Binding-site contacts:
Ligand atom C2 contacts residue PHE159 of chain 1.D at 3.8 Å (hydrophobic).
Ligand atom N7 contacts residue SER203 of chain 1.D at 3.8 Å.
Ligand atom N3 contacts residue VAL178 of chain 1.D at 3.7 Å.
Ligand atom C3' contacts residue GLU181 of chain 1.D at 3.5 Å.
Ligand atom N6 contacts residue GLY92 of chain 1.D at 3.4 Å.
Ligand atom N8 contacts residue CYS91 of chain 1.D at 3.8 Å.
Ligand atom C4' contacts residue PO41 of chain 1.N at 3.6 Å.
Ligand atom N3 contacts residue MET180 of chain 1.D at 3.8 Å.
Ligand atom C4' contacts residue ARG43 of chain 1.A at 3.6 Å.
Ligand atom O3' contacts residue GLU181 of chain 1.D at 2.6 Å (salt-bridge).
Ligand atom C6 contacts residue VAL178 of chain 1.D at 3.6 Å (hydrophobic).
Ligand atom C3' contacts residue PO41 of chain 1.N at 3.5 Å.
Ligand atom O2' contacts residue GLU179 of chain 1.D at 3.2 Å.
Ligand atom C1' contacts residue PO41 of chain 1.N at 3.1 Å.
Ligand atom O2' contacts residue ARG87 of chain 1.D at 3.2 Å (salt-bridge).
Ligand atom C2 contacts residue VAL178 of chain 1.D at 3.5 Å (hydrophobic).
Ligand atom O4' contacts residue PO41 of chain 1.N at 3.3 Å (h-bond).
Ligand atom C5' contacts residue PHE159 of chain 1.D at 3.8 Å (hydrophobic).
Ligand atom O5' contacts residue PHE159 of chain 1.D at 3.4 Å.
Ligand atom C4' contacts residue MET64 of chain 1.D at 3.8 Å (hydrophobic).
Ligand atom C4 contacts residue VAL178 of chain 1.D at 3.8 Å (hydrophobic).
Ligand atom N7 contacts residue CYS91 of chain 1.D at 3.7 Å.
Ligand atom C5' contacts residue MET64 of chain 1.D at 3.6 Å (hydrophobic).
Ligand atom C9 contacts residue SER90 of chain 1.D at 3.3 Å.
Ligand atom C6 contacts residue GLY92 of chain 1.D at 3.7 Å.
Ligand atom O2' contacts residue MET180 of chain 1.D at 3.0 Å (h-bond).
Ligand atom O4' contacts residue ARG43 of chain 1.A at 3.4 Å (salt-bridge).
Ligand atom C2' contacts residue MET180 of chain 1.D at 3.8 Å (hydrophobic).
Ligand atom C1' contacts residue SER90 of chain 1.D at 3.3 Å.
Ligand atom C5 contacts residue VAL178 of chain 1.D at 3.8 Å (hydrophobic).
Ligand atom N3 contacts residue GLU179 of chain 1.D at 3.7 Å.
Ligand atom N1 contacts residue VAL178 of chain 1.D at 3.5 Å (h-bond).
Ligand atom C2' contacts residue PO41 of chain 1.N at 3.6 Å.
Ligand atom O3' contacts residue PO41 of chain 1.N at 2.5 Å (h-bond).
Ligand atom O2' contacts residue GLU181 of chain 1.D at 2.7 Å (salt-bridge).
Ligand atom O4' contacts residue SER90 of chain 1.D at 3.5 Å (h-bond).
Ligand atom N8 contacts residue SER90 of chain 1.D at 2.7 Å (h-bond).
Ligand atom C5' contacts residue HIS4 of chain 1.A at 3.2 Å.
Ligand atom O2' contacts residue PO41 of chain 1.N at 3.3 Å (h-bond).
Ligand atom O5' contacts residue HIS4 of chain 1.A at 2.6 Å (h-bond).

This small molecule binds to this protein.
Small molecule (SMILES): Nc1ncnc2c([C@@H]3O[C@H](CO)[C@@H](O)[C@H]3O)n[nH]c12

Sequence of chain 1.A:
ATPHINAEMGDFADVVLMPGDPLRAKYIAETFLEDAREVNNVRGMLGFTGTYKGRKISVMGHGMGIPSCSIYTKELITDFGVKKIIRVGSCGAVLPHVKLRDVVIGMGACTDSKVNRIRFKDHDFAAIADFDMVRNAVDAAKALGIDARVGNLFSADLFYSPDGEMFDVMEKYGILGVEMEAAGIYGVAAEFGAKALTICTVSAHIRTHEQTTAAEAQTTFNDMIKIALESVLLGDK

Sequence of chain 1.D:
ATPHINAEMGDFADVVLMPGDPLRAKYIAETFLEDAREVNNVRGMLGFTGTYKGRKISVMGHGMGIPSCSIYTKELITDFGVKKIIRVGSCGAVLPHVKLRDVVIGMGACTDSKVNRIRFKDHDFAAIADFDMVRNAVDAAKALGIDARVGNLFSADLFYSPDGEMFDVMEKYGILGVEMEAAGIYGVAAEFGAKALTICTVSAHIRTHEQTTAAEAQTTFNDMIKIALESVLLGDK